This small molecule binds to this protein.
Small molecule (SMILES): CC(C)[C@H](N)C(=O)N[C@H](C(=O)NCC(=O)N[C@@H](C)C(=O)N[C@H](C(=O)NCC(=O)N[C@H](C(=O)NCC(=O)N[C@@H](CCCCN)C(=O)O)C(C)C)C(C)C)C(C)C

Sequence of chain 1.U:
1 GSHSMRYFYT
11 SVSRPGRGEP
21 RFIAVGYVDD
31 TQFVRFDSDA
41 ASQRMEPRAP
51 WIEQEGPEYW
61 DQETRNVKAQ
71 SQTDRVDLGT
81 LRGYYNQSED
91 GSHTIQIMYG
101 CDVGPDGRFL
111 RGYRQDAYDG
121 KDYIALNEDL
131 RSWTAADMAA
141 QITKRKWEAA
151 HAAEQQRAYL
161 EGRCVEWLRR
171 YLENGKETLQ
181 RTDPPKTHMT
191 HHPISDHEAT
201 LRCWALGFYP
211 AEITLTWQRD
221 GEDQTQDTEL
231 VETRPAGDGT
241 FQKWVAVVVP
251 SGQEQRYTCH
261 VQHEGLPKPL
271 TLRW

Sequence of chain 1.X:
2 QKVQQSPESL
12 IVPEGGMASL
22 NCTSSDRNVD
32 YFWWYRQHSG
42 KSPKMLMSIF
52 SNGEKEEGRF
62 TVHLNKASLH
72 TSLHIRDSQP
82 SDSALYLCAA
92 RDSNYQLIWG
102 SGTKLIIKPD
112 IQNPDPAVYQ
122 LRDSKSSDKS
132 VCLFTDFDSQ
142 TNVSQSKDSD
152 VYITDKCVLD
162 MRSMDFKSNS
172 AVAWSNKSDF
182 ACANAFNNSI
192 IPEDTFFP

Sequence of chain 1.Y:
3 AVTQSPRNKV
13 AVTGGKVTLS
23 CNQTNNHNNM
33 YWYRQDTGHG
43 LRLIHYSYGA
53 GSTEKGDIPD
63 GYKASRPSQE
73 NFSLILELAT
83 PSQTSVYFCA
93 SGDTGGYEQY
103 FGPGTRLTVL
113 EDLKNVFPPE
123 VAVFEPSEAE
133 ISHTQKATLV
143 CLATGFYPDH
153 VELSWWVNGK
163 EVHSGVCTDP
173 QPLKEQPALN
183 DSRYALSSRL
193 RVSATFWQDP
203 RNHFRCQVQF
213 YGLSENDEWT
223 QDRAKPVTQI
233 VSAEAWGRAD

Binding-site contacts:
Ligand atom O contacts residue GLN156 of chain 1.U at 3.1 Å (h-bond).
Ligand atom N contacts residue TYR99 of chain 1.U at 3.4 Å (h-bond).
Ligand atom N contacts residue TYR159 of chain 1.U at 3.5 Å.
Ligand atom CG2 contacts residue TYR7 of chain 1.U at 3.1 Å (hydrophobic).
Ligand atom CG1 contacts residue GLY97 of chain 1.Y at 3.4 Å.
Ligand atom CG1 contacts residue TYR9 of chain 1.U at 3.0 Å (hydrophobic).
Ligand atom O contacts residue ARG114 of chain 1.U at 3.4 Å (salt-bridge).
Ligand atom CG1 contacts residue TYR99 of chain 1.U at 3.4 Å (hydrophobic).
Ligand atom N contacts residue THR96 of chain 1.Y at 3.5 Å (h-bond).
Ligand atom C contacts residue TYR96 of chain 1.X at 3.5 Å (hydrophobic).
Ligand atom N contacts residue GLN156 of chain 1.U at 3.0 Å (h-bond).
Ligand atom O contacts residue THR80 of chain 1.U at 3.3 Å.
Ligand atom C contacts residue TRP147 of chain 1.U at 3.5 Å (hydrophobic).
Ligand atom CG1 contacts residue TRP167 of chain 1.U at 3.4 Å (hydrophobic).
Ligand atom CA contacts residue TYR99 of chain 1.U at 3.5 Å (hydrophobic).
Ligand atom O contacts residue LYS146 of chain 1.U at 3.2 Å.
Ligand atom CG2 contacts residue TRP147 of chain 1.U at 3.4 Å (hydrophobic).
Ligand atom OXT contacts residue TYR84 of chain 1.U at 2.9 Å (h-bond).
Ligand atom C contacts residue TYR84 of chain 1.U at 3.4 Å (hydrophobic).
Ligand atom O contacts residue TYR96 of chain 1.X at 2.9 Å (h-bond).
Ligand atom CG2 contacts residue TYR59 of chain 1.U at 3.5 Å (hydrophobic).
Ligand atom O contacts residue TYR84 of chain 1.U at 3.0 Å (h-bond).
Ligand atom C contacts residue TYR159 of chain 1.U at 3.1 Å (hydrophobic).
Ligand atom OXT contacts residue THR143 of chain 1.U at 2.4 Å (h-bond).
Ligand atom C contacts residue ASP95 of chain 1.Y at 3.5 Å.
Ligand atom C contacts residue THR143 of chain 1.U at 3.3 Å.
Ligand atom CG1 contacts residue TYR171 of chain 1.U at 3.1 Å (hydrophobic).
Ligand atom CB contacts residue GLN70 of chain 1.U at 3.5 Å.
Ligand atom NZ contacts residue ASP116 of chain 1.U at 3.1 Å (salt-bridge).
Ligand atom CB contacts residue TYR99 of chain 1.U at 3.5 Å (hydrophobic).
Ligand atom CG contacts residue ASP77 of chain 1.U at 3.3 Å.
Ligand atom CB contacts residue GLN156 of chain 1.U at 3.4 Å.
Ligand atom CG2 contacts residue GLN156 of chain 1.U at 3.3 Å.
Ligand atom O contacts residue ASP95 of chain 1.Y at 3.3 Å.
Ligand atom O contacts residue TYR159 of chain 1.U at 2.4 Å (h-bond).
Ligand atom O contacts residue TYR7 of chain 1.U at 3.1 Å.
Ligand atom CA contacts residue TYR96 of chain 1.X at 3.3 Å (hydrophobic).
Ligand atom CG2 contacts residue GLU63 of chain 1.U at 3.1 Å.
Ligand atom O contacts residue TRP147 of chain 1.U at 2.3 Å (h-bond).
Ligand atom CA contacts residue ASP95 of chain 1.Y at 3.2 Å.